Sequence of chain 1.D:
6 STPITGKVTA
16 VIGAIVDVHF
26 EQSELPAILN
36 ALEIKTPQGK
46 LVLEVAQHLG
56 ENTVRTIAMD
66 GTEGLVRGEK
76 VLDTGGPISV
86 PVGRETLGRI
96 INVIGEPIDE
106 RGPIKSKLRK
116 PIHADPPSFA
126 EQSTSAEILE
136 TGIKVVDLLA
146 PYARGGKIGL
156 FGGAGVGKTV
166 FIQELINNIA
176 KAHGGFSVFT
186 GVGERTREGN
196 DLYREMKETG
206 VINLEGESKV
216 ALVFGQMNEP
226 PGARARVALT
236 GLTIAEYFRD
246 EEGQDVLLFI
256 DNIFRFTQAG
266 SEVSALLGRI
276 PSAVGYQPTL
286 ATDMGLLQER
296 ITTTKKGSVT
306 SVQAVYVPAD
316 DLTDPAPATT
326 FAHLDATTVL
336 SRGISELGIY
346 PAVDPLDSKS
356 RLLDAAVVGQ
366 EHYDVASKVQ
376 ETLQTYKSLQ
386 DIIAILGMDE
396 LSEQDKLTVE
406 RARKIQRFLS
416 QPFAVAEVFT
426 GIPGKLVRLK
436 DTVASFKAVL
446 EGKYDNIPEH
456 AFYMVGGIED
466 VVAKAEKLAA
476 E

Binding-site contacts:
Ligand atom O1B contacts residue THR178 of chain 1.A at 3.0 Å (h-bond).
Ligand atom N3B contacts residue GLN174 of chain 1.A at 3.4 Å.
Ligand atom N3 contacts residue GLN434 of chain 1.A at 3.4 Å (h-bond).
Ligand atom C6 contacts residue ARG364 of chain 1.A at 3.7 Å.
Ligand atom O3A contacts residue GLY176 of chain 1.A at 3.2 Å (h-bond).
Ligand atom PB contacts residue LYS177 of chain 1.A at 3.7 Å.
Ligand atom O1G contacts residue THR178 of chain 1.A at 3.7 Å.
Ligand atom N7 contacts residue GLN434 of chain 1.A at 3.5 Å (h-bond).
Ligand atom O3G contacts residue GLN174 of chain 1.A at 3.1 Å (h-bond).
Ligand atom C1' contacts residue GLN434 of chain 1.A at 3.6 Å.
Ligand atom O1B contacts residue MG1 of chain 1.U at 3.0 Å.
Ligand atom PG contacts residue MG1 of chain 1.U at 3.4 Å.
Ligand atom N6 contacts residue ASN433 of chain 1.A at 3.7 Å.
Ligand atom O2G contacts residue MG1 of chain 1.U at 3.0 Å.
Ligand atom C8 contacts residue GLN434 of chain 1.A at 3.3 Å.
Ligand atom N7 contacts residue ALA179 of chain 1.A at 3.5 Å.
Ligand atom O5' contacts residue GLY176 of chain 1.A at 3.8 Å.
Ligand atom O3A contacts residue LYS177 of chain 1.A at 3.8 Å.
Ligand atom PB contacts residue GLY176 of chain 1.A at 3.8 Å.
Ligand atom O2B contacts residue GLY176 of chain 1.A at 3.5 Å (h-bond).
Ligand atom O3G contacts residue LYS177 of chain 1.A at 3.6 Å (salt-bridge).
Ligand atom O2B contacts residue LYS177 of chain 1.A at 2.8 Å (salt-bridge).
Ligand atom C2 contacts residue TYR368 of chain 1.D at 3.4 Å (hydrophobic).
Ligand atom C5 contacts residue GLN434 of chain 1.A at 3.3 Å.
Ligand atom O2A contacts residue ALA179 of chain 1.A at 3.2 Å (h-bond).
Ligand atom C2' contacts residue GLN434 of chain 1.A at 3.4 Å.
Ligand atom N1 contacts residue GLN434 of chain 1.A at 3.6 Å.
Ligand atom N6 contacts residue GLN434 of chain 1.A at 3.3 Å (h-bond).
Ligand atom N6 contacts residue ARG364 of chain 1.A at 3.5 Å.
Ligand atom O1G contacts residue LYS177 of chain 1.A at 3.5 Å (salt-bridge).
Ligand atom N9 contacts residue GLN434 of chain 1.A at 3.0 Å (h-bond).
Ligand atom O2' contacts residue GLN434 of chain 1.A at 3.3 Å (h-bond).
Ligand atom O1G contacts residue MG1 of chain 1.U at 2.8 Å.
Ligand atom O2A contacts residue THR178 of chain 1.A at 3.5 Å.
Ligand atom O2B contacts residue THR175 of chain 1.A at 3.8 Å.
Ligand atom N6 contacts residue GLN432 of chain 1.A at 3.0 Å (h-bond).
Ligand atom C4 contacts residue GLN434 of chain 1.A at 2.9 Å.
Ligand atom C8 contacts residue ALA179 of chain 1.A at 3.2 Å (hydrophobic).
Ligand atom C6 contacts residue GLN434 of chain 1.A at 3.6 Å.
Ligand atom O4' contacts residue PHE359 of chain 1.A at 3.5 Å.

Sequence of chain 1.A:
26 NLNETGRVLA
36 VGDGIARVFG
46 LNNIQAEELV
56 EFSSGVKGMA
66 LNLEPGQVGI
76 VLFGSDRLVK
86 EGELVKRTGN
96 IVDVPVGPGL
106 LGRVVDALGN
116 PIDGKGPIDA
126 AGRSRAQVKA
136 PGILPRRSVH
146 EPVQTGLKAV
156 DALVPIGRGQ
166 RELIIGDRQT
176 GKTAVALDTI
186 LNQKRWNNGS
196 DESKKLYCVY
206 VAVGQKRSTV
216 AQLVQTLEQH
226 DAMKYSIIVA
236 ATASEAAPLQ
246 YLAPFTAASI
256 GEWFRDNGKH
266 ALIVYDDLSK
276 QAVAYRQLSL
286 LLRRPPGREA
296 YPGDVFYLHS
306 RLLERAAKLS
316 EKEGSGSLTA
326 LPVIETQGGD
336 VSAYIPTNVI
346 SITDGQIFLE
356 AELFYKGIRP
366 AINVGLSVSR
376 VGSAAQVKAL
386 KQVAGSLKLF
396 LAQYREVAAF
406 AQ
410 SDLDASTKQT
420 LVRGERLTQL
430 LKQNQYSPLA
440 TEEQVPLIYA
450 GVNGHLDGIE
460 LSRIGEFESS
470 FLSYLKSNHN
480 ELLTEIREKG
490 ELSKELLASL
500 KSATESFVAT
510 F

A protein and the small-molecule ligand that binds it are described below.
Small molecule (SMILES): Nc1ncnc2c1ncn2[C@@H]1O[C@H](CO[P](=O)(O)O[P](=O)(O)NP(=O)(O)O)[C@@H](O)[C@H]1O